Sequence of chain 1.B:
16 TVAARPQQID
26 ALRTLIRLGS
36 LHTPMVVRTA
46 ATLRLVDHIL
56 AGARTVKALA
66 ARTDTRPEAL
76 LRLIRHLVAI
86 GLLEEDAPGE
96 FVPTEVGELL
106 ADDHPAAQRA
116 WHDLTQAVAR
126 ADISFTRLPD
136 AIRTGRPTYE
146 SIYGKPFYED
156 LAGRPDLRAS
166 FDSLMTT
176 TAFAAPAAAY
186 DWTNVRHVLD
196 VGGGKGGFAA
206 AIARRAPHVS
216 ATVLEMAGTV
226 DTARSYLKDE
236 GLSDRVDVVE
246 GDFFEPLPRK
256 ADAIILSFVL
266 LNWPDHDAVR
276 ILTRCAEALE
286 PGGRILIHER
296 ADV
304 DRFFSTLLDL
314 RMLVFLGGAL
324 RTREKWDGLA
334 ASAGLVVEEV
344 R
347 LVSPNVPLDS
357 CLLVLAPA

Sequence of chain 1.A:
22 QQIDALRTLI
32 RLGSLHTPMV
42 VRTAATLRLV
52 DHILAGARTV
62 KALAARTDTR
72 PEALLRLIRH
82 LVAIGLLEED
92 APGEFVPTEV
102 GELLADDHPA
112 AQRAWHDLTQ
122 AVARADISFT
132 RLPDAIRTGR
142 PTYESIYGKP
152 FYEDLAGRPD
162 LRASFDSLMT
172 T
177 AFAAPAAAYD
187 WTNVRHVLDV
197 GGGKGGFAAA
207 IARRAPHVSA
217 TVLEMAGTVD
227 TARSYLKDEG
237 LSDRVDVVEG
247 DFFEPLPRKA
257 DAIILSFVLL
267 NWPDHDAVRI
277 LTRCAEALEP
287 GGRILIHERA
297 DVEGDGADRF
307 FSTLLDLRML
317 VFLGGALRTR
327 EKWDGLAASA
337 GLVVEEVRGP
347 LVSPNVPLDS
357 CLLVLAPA

Binding-site contacts:
Ligand atom C5 contacts residue LEU311 of chain 1.B at 3.8 Å (hydrophobic).
Ligand atom O21 contacts residue LEU311 of chain 1.B at 3.8 Å.
Ligand atom C3 contacts residue ASN267 of chain 1.B at 3.9 Å.
Ligand atom C2 contacts residue PHE166 of chain 1.B at 3.5 Å (hydrophobic).
Ligand atom C22 contacts residue PHE307 of chain 1.B at 3.4 Å (hydrophobic).
Ligand atom C4 contacts residue ASN267 of chain 1.B at 3.8 Å.
Ligand atom O20 contacts residue PHE263 of chain 1.B at 3.4 Å.
Ligand atom C8 contacts residue LEU354 of chain 1.B at 3.7 Å (hydrophobic).
Ligand atom C13 contacts residue PHE307 of chain 1.B at 3.7 Å (hydrophobic).
Ligand atom C5 contacts residue MET170 of chain 1.B at 3.7 Å (hydrophobic).
Ligand atom C22 contacts residue LEU354 of chain 1.B at 3.5 Å (hydrophobic).
Ligand atom C17 contacts residue LEU311 of chain 1.B at 3.5 Å (hydrophobic).
Ligand atom O19 contacts residue ASN267 of chain 1.B at 3.4 Å (h-bond).
Ligand atom O17 contacts residue ARG314 of chain 1.B at 3.9 Å.
Ligand atom O21 contacts residue PHE263 of chain 1.B at 2.9 Å.
Ligand atom O18 contacts residue ARG314 of chain 1.B at 3.5 Å (salt-bridge).
Ligand atom C16 contacts residue MET170 of chain 1.B at 3.8 Å (hydrophobic).
Ligand atom C13 contacts residue LEU311 of chain 1.B at 3.7 Å (hydrophobic).
Ligand atom C15 contacts residue ARG314 of chain 1.B at 3.3 Å.
Ligand atom O19 contacts residue PHE263 of chain 1.B at 3.6 Å.
Ligand atom O16 contacts residue LEU310 of chain 1.B at 3.6 Å.
Ligand atom C15 contacts residue LEU311 of chain 1.B at 3.7 Å (hydrophobic).
Ligand atom C12 contacts residue TRP116 of chain 1.B at 3.6 Å (hydrophobic).
Ligand atom C3 contacts residue PHE166 of chain 1.B at 3.7 Å (hydrophobic).
Ligand atom C22 contacts residue LEU311 of chain 1.B at 3.4 Å (hydrophobic).
Ligand atom C3 contacts residue MET315 of chain 1.B at 3.8 Å (hydrophobic).
Ligand atom C11 contacts residue TRP116 of chain 1.B at 3.6 Å (hydrophobic).
Ligand atom C18 contacts residue LEU311 of chain 1.B at 3.6 Å (hydrophobic).
Ligand atom C15 contacts residue LEU310 of chain 1.B at 3.9 Å (hydrophobic).
Ligand atom O19 contacts residue MET170 of chain 1.B at 3.6 Å.
Ligand atom C18 contacts residue TRP116 of chain 1.B at 3.7 Å (hydrophobic).
Ligand atom C6 contacts residue LEU311 of chain 1.B at 3.7 Å (hydrophobic).
Ligand atom O20 contacts residue MET170 of chain 1.B at 3.5 Å.
Ligand atom C21 contacts residue MET315 of chain 1.B at 3.9 Å (hydrophobic).
Ligand atom C4 contacts residue MET170 of chain 1.B at 3.8 Å (hydrophobic).
Ligand atom C4 contacts residue MET315 of chain 1.B at 3.9 Å (hydrophobic).
Ligand atom O18 contacts residue TRP116 of chain 1.B at 3.1 Å.
Ligand atom C2 contacts residue MET315 of chain 1.B at 3.7 Å (hydrophobic).
Ligand atom C1 contacts residue MET315 of chain 1.B at 3.8 Å (hydrophobic).
Ligand atom O16 contacts residue ARG314 of chain 1.B at 3.3 Å (salt-bridge).

This small molecule binds to this protein.
Small molecule (SMILES): CC[C@@]1(O)C[C@H](O)c2c(cc3c(c2O)C(=O)c2c(O)cccc2C3=O)[C@H]1C(=O)OC